Sequence of chain 1.B:
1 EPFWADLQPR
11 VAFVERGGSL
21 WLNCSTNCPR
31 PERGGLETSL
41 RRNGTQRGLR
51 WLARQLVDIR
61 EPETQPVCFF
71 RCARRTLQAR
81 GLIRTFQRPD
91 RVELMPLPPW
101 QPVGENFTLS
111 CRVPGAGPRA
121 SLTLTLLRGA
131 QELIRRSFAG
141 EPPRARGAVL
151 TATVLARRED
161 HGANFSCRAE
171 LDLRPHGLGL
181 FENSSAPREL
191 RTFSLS

Binding-site contacts:
Ligand atom C7 contacts residue ARG88 of chain 1.B at 3.7 Å.
Ligand atom C6 contacts residue ASP90 of chain 1.B at 3.4 Å.
Ligand atom O7 contacts residue PHE181 of chain 1.B at 4.1 Å.
Ligand atom O7 contacts residue ARG88 of chain 1.B at 3.4 Å.
Ligand atom C5 contacts residue ASN183 of chain 1.B at 3.7 Å.
Ligand atom C7 contacts residue ASN183 of chain 1.B at 3.3 Å.
Ligand atom O7 contacts residue GLU182 of chain 1.B at 3.8 Å.
Ligand atom C8 contacts residue PHE181 of chain 1.B at 3.9 Å (hydrophobic).
Ligand atom O7 contacts residue PRO89 of chain 1.B at 3.4 Å.
Ligand atom C8 contacts residue ARG88 of chain 1.B at 3.5 Å.
Ligand atom C2 contacts residue ASN183 of chain 1.B at 2.3 Å.
Ligand atom O7 contacts residue ASN183 of chain 1.B at 3.3 Å (h-bond).
Ligand atom C1 contacts residue ASP90 of chain 1.B at 4.4 Å.
Ligand atom O5 contacts residue ASN183 of chain 1.B at 2.4 Å (h-bond).
Ligand atom N2 contacts residue GLU182 of chain 1.B at 3.9 Å.
Ligand atom C7 contacts residue GLU182 of chain 1.B at 3.5 Å.
Ligand atom C5 contacts residue ASP90 of chain 1.B at 4.1 Å.
Ligand atom C4 contacts residue ASP90 of chain 1.B at 4.2 Å.
Ligand atom N2 contacts residue ARG88 of chain 1.B at 3.9 Å.
Ligand atom C2 contacts residue ASP90 of chain 1.B at 4.4 Å.
Ligand atom C1 contacts residue PRO89 of chain 1.B at 4.0 Å (hydrophobic).
Ligand atom O5 contacts residue ASP90 of chain 1.B at 3.6 Å.
Ligand atom C1 contacts residue ASN183 of chain 1.B at 1.5 Å.
Ligand atom C2 contacts residue PRO89 of chain 1.B at 4.3 Å (hydrophobic).
Ligand atom C3 contacts residue ASN183 of chain 1.B at 3.7 Å.
Ligand atom O3 contacts residue ARG88 of chain 1.B at 3.4 Å (salt-bridge).
Ligand atom O6 contacts residue ASP90 of chain 1.B at 3.2 Å (salt-bridge).
Ligand atom C3 contacts residue ARG88 of chain 1.B at 4.5 Å.
Ligand atom C8 contacts residue GLU182 of chain 1.B at 3.5 Å.
Ligand atom C4 contacts residue ASN183 of chain 1.B at 4.1 Å.
Ligand atom N2 contacts residue ASN183 of chain 1.B at 2.8 Å (h-bond).
Ligand atom O5 contacts residue PRO89 of chain 1.B at 4.2 Å.

The small molecule below binds the protein below.
Small molecule (SMILES): CC(=O)N[C@@H]1[C@@H](O)[C@H](O)[C@@H](CO)O[C@H]1O